Sequence of chain 1.A:
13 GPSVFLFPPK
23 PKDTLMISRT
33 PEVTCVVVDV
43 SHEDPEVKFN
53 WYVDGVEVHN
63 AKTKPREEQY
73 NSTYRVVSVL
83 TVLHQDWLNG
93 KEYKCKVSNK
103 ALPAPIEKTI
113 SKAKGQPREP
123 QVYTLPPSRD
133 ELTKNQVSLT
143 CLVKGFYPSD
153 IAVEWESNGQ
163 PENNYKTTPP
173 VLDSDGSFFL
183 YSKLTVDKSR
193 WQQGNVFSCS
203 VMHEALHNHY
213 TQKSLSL

The small molecule below binds the protein below.
Small molecule (SMILES): CC(=O)N[C@H]1[C@H](O[C@H]2[C@H](O)[C@@H](NC(C)=O)CO[C@@H]2CO)O[C@H](CO)[C@@H](O[C@@H]2O[C@H](CO[C@H]3O[C@H](CO)[C@@H](O)[C@H](O)[C@@H]3O[C@@H]3O[C@H](CO)[C@@H](O)[C@H](O)[C@H]3NC(C)=O)[C@@H](O)[C@H](O[C@H]3O[C@H](CO)[C@@H](O)[C@H](O)[C@@H]3O)[C@@H]2O)[C@@H]1O

Binding-site contacts:
Ligand atom O7 contacts residue ASN73 of chain 1.A at 3.2 Å (h-bond).
Ligand atom C8 contacts residue ASP41 of chain 1.A at 3.4 Å.
Ligand atom O3 contacts residue LYS22 of chain 1.A at 2.8 Å (salt-bridge).
Ligand atom C1 contacts residue PHE19 of chain 1.A at 3.9 Å (hydrophobic).
Ligand atom C7 contacts residue ASN73 of chain 1.A at 3.2 Å.
Ligand atom O4 contacts residue PHE17 of chain 1.A at 4.0 Å.
Ligand atom C2 contacts residue PHE19 of chain 1.A at 3.9 Å (hydrophobic).
Ligand atom C2 contacts residue PHE17 of chain 1.A at 3.5 Å (hydrophobic).
Ligand atom C3 contacts residue PHE17 of chain 1.A at 3.8 Å (hydrophobic).
Ligand atom C7 contacts residue ARG77 of chain 1.A at 3.6 Å.
Ligand atom N2 contacts residue ASP41 of chain 1.A at 2.7 Å (salt-bridge).
Ligand atom O6 contacts residue GLN71 of chain 1.A at 3.7 Å.
Ligand atom C7 contacts residue ASP41 of chain 1.A at 3.5 Å.
Ligand atom C2 contacts residue ASN73 of chain 1.A at 2.4 Å.
Ligand atom C1 contacts residue PHE17 of chain 1.A at 3.6 Å (hydrophobic).
Ligand atom C3 contacts residue LYS22 of chain 1.A at 3.8 Å.
Ligand atom C3 contacts residue ASN73 of chain 1.A at 3.8 Å.
Ligand atom O5 contacts residue ASN73 of chain 1.A at 2.4 Å (h-bond).
Ligand atom C1 contacts residue THR75 of chain 1.A at 3.8 Å.
Ligand atom C4 contacts residue PHE17 of chain 1.A at 3.6 Å (hydrophobic).
Ligand atom C3 contacts residue ASP41 of chain 1.A at 3.7 Å.
Ligand atom O7 contacts residue VAL40 of chain 1.A at 3.5 Å.
Ligand atom C8 contacts residue ARG77 of chain 1.A at 3.5 Å.
Ligand atom O6 contacts residue PHE19 of chain 1.A at 3.5 Å.
Ligand atom C1 contacts residue ASN73 of chain 1.A at 1.5 Å.
Ligand atom O7 contacts residue ARG77 of chain 1.A at 3.0 Å (salt-bridge).
Ligand atom C6 contacts residue THR36 of chain 1.A at 3.7 Å.
Ligand atom O3 contacts residue ASP41 of chain 1.A at 3.9 Å.
Ligand atom C5 contacts residue PHE19 of chain 1.A at 3.6 Å (hydrophobic).
Ligand atom C2 contacts residue ASP41 of chain 1.A at 3.7 Å.
Ligand atom O6 contacts residue THR36 of chain 1.A at 3.9 Å.
Ligand atom O4 contacts residue LYS22 of chain 1.A at 3.2 Å (salt-bridge).
Ligand atom N2 contacts residue ASN73 of chain 1.A at 2.9 Å (h-bond).
Ligand atom C1 contacts residue PHE19 of chain 1.A at 3.7 Å (hydrophobic).
Ligand atom C6 contacts residue PHE19 of chain 1.A at 3.7 Å (hydrophobic).
Ligand atom C6 contacts residue PHE17 of chain 1.A at 3.5 Å (hydrophobic).
Ligand atom C6 contacts residue GLN71 of chain 1.A at 3.3 Å.
Ligand atom C6 contacts residue PHE19 of chain 1.A at 3.8 Å (hydrophobic).
Ligand atom C5 contacts residue ASN73 of chain 1.A at 3.7 Å.
Ligand atom O4 contacts residue VAL40 of chain 1.A at 3.8 Å.